The small molecule below binds the protein below.
Small molecule (SMILES): CC(=O)N[C@@H]1[C@@H](O)[C@H](O)[C@@H](CO)O[C@H]1O

Sequence of chain 2.B:
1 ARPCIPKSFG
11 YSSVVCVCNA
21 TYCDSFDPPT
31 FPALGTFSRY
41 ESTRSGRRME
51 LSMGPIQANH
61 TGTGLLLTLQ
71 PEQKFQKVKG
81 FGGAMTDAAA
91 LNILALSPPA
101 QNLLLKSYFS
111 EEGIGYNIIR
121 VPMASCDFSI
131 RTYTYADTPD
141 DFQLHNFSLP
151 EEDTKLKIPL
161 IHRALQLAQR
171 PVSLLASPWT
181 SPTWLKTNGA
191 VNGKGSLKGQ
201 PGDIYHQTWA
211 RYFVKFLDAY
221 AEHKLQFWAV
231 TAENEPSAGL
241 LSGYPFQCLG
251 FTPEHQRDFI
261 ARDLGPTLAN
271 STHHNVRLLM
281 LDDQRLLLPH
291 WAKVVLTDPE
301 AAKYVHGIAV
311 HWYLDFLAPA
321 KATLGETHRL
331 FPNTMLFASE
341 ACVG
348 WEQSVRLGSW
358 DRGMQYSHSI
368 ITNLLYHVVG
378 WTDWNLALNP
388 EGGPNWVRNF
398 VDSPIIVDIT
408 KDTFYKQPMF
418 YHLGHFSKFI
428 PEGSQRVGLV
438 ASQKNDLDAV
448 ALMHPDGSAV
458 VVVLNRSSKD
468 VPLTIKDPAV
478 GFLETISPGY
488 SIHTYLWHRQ

Binding-site contacts:
Ligand atom C7 contacts residue ASN59 of chain 2.B at 3.3 Å.
Ligand atom C4 contacts residue ASN59 of chain 2.B at 4.2 Å.
Ligand atom C3 contacts residue ASN59 of chain 2.B at 3.6 Å.
Ligand atom N2 contacts residue ASN59 of chain 2.B at 2.7 Å (h-bond).
Ligand atom C1 contacts residue ASN59 of chain 2.B at 1.5 Å.
Ligand atom C5 contacts residue ASN59 of chain 2.B at 3.8 Å.
Ligand atom C8 contacts residue ASN59 of chain 2.B at 3.6 Å.
Ligand atom C6 contacts residue ASN59 of chain 2.B at 4.3 Å.
Ligand atom O7 contacts residue ASN59 of chain 2.B at 4.2 Å.
Ligand atom C2 contacts residue ASN59 of chain 2.B at 2.3 Å.
Ligand atom O5 contacts residue ASN59 of chain 2.B at 2.5 Å (h-bond).